Binding-site contacts:
Ligand atom CA contacts residue LYS8 of chain 4.N at 2.3 Å.
Ligand atom O contacts residue ASP1071 of chain 4.B at 1.2 Å (salt-bridge).
Ligand atom CG contacts residue CYS1079 of chain 4.B at 3.1 Å (hydrophobic).
Ligand atom NH1 contacts residue CYS1079 of chain 4.B at 2.7 Å (h-bond).
Ligand atom CB contacts residue ARG11 of chain 4.N at 2.1 Å.
Ligand atom CB contacts residue VAL125 of chain 4.E at 3.3 Å (hydrophobic).
Ligand atom CB contacts residue LYS8 of chain 4.N at 2.2 Å.
Ligand atom N contacts residue GLY105 of chain 4.E at 2.8 Å (h-bond).
Ligand atom NH2 contacts residue PHE1066 of chain 4.B at 3.1 Å.
Ligand atom N contacts residue ARG11 of chain 4.N at 3.0 Å (salt-bridge).
Ligand atom CB contacts residue PHE1066 of chain 4.B at 3.3 Å (hydrophobic).
Ligand atom NE contacts residue PHE1066 of chain 4.B at 2.9 Å.
Ligand atom CB contacts residue GLY105 of chain 4.E at 3.1 Å.
Ligand atom N contacts residue LEU161 of chain 4.E at 3.2 Å (h-bond).
Ligand atom CA contacts residue ASP1071 of chain 4.B at 1.3 Å.
Ligand atom NH1 contacts residue PHE1083 of chain 4.B at 1.0 Å.
Ligand atom CZ contacts residue PHE1083 of chain 4.B at 0.8 Å (hydrophobic).
Ligand atom NH2 contacts residue PHE1083 of chain 4.B at 0.5 Å.
Ligand atom CG contacts residue PHE1066 of chain 4.B at 3.0 Å (hydrophobic).
Ligand atom C contacts residue LYS8 of chain 4.N at 3.0 Å.
Ligand atom N contacts residue ASP1071 of chain 4.B at 2.4 Å (salt-bridge).
Ligand atom CD contacts residue PHE1066 of chain 4.B at 2.3 Å (hydrophobic).
Ligand atom O contacts residue LYS8 of chain 4.N at 2.8 Å.
Ligand atom C contacts residue LYS8 of chain 4.N at 2.1 Å.
Ligand atom OE1 contacts residue ARG165 of chain 4.E at 2.9 Å (salt-bridge).
Ligand atom NE contacts residue THR1097 of chain 4.B at 3.2 Å (h-bond).
Ligand atom N contacts residue LYS8 of chain 4.N at 1.3 Å.
Ligand atom NE contacts residue CYS1079 of chain 4.B at 2.9 Å.
Ligand atom O contacts residue LYS8 of chain 4.N at 3.0 Å.
Ligand atom O contacts residue VAL127 of chain 4.E at 2.5 Å (h-bond).
Ligand atom O contacts residue SER163 of chain 4.E at 3.1 Å (h-bond).
Ligand atom CB contacts residue ASP1071 of chain 4.B at 2.1 Å.
Ligand atom C contacts residue ASP1071 of chain 4.B at 1.1 Å.
Ligand atom CA contacts residue ARG11 of chain 4.N at 2.9 Å.
Ligand atom NE contacts residue PHE1083 of chain 4.B at 2.0 Å.
Ligand atom CB contacts residue LYS8 of chain 4.N at 2.6 Å.
Ligand atom N contacts residue ASP1071 of chain 4.B at 1.9 Å (salt-bridge).
Ligand atom CA contacts residue LYS8 of chain 4.N at 2.2 Å.
Ligand atom CZ contacts residue PHE1066 of chain 4.B at 3.3 Å (hydrophobic).
Ligand atom CD contacts residue PHE1083 of chain 4.B at 2.8 Å (hydrophobic).

Sequence of chain 4.N:
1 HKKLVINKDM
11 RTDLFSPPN

This protein binds this small molecule.
Small molecule (SMILES): CSCC[C@H](NC(=O)[C@@H]1CCCN1C(=O)[C@H](CC(C)C)NC(=O)[C@H](CC(C)C)NC(=O)[C@H](CCCCN)NC(=O)[C@H](C)NC(=O)[C@H](CCCCN)NC(=O)[C@@H](N)CCCN=C(N)N)C(=O)N[C@@H](CCC(=O)O)C(=O)N[C@@H](CCC(=O)O)C(=O)N[C@@H](C)C(=O)N[C@@H](CC(C)C)C(=O)N[C@@H](CC(C)C)C(=O)N1CCC[C@H]1C=O

Sequence of chain 4.B:
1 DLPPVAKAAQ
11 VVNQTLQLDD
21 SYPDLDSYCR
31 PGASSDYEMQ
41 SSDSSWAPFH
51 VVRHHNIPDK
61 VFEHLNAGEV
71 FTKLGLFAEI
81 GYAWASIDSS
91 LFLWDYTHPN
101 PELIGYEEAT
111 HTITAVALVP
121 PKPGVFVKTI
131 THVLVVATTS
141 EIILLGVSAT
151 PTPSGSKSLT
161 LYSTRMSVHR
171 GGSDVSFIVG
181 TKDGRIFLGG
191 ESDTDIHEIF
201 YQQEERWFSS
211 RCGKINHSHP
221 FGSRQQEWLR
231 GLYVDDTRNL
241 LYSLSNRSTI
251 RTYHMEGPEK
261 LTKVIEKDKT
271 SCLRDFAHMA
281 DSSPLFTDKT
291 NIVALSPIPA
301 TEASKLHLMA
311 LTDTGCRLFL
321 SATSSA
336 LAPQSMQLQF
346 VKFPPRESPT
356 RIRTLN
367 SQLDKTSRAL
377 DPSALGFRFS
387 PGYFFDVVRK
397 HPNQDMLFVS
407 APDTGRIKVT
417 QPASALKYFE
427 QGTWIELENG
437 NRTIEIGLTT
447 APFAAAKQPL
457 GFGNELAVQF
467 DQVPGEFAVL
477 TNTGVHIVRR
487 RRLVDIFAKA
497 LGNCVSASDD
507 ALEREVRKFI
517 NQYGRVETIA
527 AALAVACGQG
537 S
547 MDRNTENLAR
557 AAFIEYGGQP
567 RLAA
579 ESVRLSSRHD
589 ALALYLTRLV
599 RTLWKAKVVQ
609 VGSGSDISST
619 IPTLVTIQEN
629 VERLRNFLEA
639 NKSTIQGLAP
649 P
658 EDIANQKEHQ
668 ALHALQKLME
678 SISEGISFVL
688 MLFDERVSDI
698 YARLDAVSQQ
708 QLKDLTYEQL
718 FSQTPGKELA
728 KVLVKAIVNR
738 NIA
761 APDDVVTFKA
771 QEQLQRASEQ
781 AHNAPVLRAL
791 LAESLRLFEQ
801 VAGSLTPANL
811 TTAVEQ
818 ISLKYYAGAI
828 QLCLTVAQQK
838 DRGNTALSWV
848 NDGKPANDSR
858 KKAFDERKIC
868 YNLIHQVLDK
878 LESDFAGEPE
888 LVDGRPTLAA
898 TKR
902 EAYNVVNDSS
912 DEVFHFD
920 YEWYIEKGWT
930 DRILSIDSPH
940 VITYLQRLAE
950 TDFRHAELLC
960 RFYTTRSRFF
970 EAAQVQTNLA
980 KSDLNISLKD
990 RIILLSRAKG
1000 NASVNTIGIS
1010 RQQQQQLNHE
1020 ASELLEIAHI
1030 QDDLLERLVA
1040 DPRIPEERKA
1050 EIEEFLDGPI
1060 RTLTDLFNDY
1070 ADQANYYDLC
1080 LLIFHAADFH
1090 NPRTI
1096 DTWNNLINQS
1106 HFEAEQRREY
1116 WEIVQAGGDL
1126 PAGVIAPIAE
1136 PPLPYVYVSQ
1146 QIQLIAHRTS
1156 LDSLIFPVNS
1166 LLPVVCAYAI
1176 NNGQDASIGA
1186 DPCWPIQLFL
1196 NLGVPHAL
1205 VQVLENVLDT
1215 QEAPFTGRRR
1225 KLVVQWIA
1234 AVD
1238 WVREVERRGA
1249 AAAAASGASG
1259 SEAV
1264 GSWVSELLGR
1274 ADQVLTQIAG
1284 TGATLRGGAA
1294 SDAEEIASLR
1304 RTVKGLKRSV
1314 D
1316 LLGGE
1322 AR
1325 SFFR

Sequence of chain 4.E:
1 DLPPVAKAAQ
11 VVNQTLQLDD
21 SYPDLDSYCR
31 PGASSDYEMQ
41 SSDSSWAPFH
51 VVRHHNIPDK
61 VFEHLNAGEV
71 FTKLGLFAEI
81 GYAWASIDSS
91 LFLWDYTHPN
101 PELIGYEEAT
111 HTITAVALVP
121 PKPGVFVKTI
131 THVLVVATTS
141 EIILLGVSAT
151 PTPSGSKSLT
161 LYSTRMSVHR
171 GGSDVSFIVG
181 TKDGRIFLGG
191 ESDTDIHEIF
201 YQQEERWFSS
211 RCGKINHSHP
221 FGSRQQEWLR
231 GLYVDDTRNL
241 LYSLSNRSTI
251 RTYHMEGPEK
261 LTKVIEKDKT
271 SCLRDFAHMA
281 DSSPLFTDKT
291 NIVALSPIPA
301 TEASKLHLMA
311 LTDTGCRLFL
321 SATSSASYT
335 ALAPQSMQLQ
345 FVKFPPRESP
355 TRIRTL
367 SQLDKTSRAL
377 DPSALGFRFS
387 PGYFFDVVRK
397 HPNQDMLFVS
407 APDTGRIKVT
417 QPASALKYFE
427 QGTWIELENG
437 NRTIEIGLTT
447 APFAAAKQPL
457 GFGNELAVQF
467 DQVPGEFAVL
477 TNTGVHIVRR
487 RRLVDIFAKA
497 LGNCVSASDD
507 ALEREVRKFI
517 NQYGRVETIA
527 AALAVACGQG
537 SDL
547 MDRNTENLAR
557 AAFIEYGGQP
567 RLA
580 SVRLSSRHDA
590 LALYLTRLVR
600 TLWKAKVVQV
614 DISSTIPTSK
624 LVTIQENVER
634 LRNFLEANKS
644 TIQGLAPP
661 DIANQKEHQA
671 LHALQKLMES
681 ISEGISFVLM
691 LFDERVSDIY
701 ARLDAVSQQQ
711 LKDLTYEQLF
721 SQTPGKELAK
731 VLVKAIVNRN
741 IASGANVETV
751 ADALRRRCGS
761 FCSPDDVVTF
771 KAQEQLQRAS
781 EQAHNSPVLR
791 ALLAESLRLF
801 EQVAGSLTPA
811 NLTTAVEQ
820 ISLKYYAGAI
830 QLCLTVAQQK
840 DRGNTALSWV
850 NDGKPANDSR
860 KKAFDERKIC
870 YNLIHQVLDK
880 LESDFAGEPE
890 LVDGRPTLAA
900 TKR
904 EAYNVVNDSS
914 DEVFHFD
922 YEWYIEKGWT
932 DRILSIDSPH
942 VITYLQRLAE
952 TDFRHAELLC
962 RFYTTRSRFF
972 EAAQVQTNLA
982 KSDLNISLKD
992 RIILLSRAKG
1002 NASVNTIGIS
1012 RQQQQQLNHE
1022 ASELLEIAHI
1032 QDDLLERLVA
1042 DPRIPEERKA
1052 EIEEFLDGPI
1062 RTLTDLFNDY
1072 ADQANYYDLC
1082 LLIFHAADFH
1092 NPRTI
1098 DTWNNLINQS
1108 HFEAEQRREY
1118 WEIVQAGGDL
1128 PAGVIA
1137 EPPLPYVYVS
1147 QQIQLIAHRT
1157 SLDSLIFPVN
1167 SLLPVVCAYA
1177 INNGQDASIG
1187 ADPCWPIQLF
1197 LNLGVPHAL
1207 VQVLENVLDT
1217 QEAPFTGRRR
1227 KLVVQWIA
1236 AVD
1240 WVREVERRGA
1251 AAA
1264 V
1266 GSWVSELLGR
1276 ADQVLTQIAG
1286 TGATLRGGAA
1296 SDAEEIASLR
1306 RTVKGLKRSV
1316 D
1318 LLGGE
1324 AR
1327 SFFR